A protein and the small-molecule ligand that binds it are described below.
Small molecule (SMILES): CC(=O)N[C@H]1[C@H](O[C@H]2[C@H](O)[C@@H](NC(C)=O)CO[C@@H]2CO)O[C@H](CO)[C@@H](O[C@@H]2O[C@H](CO)[C@@H](O)[C@H](O[C@H]3O[C@H](CO)[C@@H](O)[C@H](O)[C@@H]3O[C@H]3O[C@H](CO)[C@@H](O)[C@H](O)[C@@H]3O)[C@@H]2O)[C@@H]1O

Binding-site contacts:
Ligand atom C5 contacts residue ASN79 of chain 1.A at 3.6 Å.
Ligand atom C7 contacts residue ILE102 of chain 1.A at 4.4 Å (hydrophobic).
Ligand atom O5 contacts residue ILE102 of chain 1.A at 3.8 Å.
Ligand atom C3 contacts residue ILE102 of chain 1.A at 4.4 Å (hydrophobic).
Ligand atom C6 contacts residue THR81 of chain 1.A at 4.2 Å.
Ligand atom C7 contacts residue THR83 of chain 1.A at 4.0 Å.
Ligand atom C5 contacts residue THR81 of chain 1.A at 4.1 Å.
Ligand atom C8 contacts residue PRO84 of chain 1.A at 4.5 Å (hydrophobic).
Ligand atom O7 contacts residue THR81 of chain 1.A at 3.9 Å.
Ligand atom N2 contacts residue ASN79 of chain 1.A at 2.9 Å (h-bond).
Ligand atom O7 contacts residue ILE102 of chain 1.A at 3.6 Å.
Ligand atom C5 contacts residue ILE102 of chain 1.A at 4.4 Å (hydrophobic).
Ligand atom C7 contacts residue ASN79 of chain 1.A at 3.8 Å.
Ligand atom C1 contacts residue ILE102 of chain 1.A at 4.2 Å (hydrophobic).
Ligand atom C3 contacts residue ASN79 of chain 1.A at 3.8 Å.
Ligand atom O6 contacts residue THR83 of chain 1.A at 3.6 Å.
Ligand atom C2 contacts residue ILE102 of chain 1.A at 3.6 Å (hydrophobic).
Ligand atom C1 contacts residue GLY98 of chain 1.A at 4.4 Å.
Ligand atom C4 contacts residue ASN79 of chain 1.A at 4.3 Å.
Ligand atom C6 contacts residue GLY98 of chain 1.A at 3.5 Å.
Ligand atom O6 contacts residue ILE102 of chain 1.A at 3.8 Å.
Ligand atom C1 contacts residue ASN79 of chain 1.A at 1.4 Å.
Ligand atom C8 contacts residue THR83 of chain 1.A at 3.3 Å.
Ligand atom C1 contacts residue THR81 of chain 1.A at 4.3 Å.
Ligand atom C8 contacts residue THR81 of chain 1.A at 4.2 Å.
Ligand atom C6 contacts residue THR83 of chain 1.A at 3.5 Å.
Ligand atom O5 contacts residue THR81 of chain 1.A at 4.2 Å.
Ligand atom C2 contacts residue ASN79 of chain 1.A at 2.5 Å.
Ligand atom O5 contacts residue GLY99 of chain 1.A at 4.1 Å.
Ligand atom C4 contacts residue ILE102 of chain 1.A at 4.3 Å (hydrophobic).
Ligand atom N2 contacts residue THR83 of chain 1.A at 3.8 Å.
Ligand atom O6 contacts residue TYR101 of chain 1.A at 4.4 Å.
Ligand atom C7 contacts residue THR81 of chain 1.A at 4.3 Å.
Ligand atom N2 contacts residue ILE102 of chain 1.A at 4.5 Å.
Ligand atom O5 contacts residue ASN79 of chain 1.A at 2.3 Å (h-bond).
Ligand atom O7 contacts residue ASN79 of chain 1.A at 4.3 Å.
Ligand atom C5 contacts residue GLY98 of chain 1.A at 4.2 Å.
Ligand atom O5 contacts residue GLY98 of chain 1.A at 3.5 Å.
Ligand atom O6 contacts residue GLY98 of chain 1.A at 2.9 Å (h-bond).
Ligand atom C8 contacts residue LEU82 of chain 1.A at 3.5 Å (hydrophobic).

Sequence of chain 1.A:
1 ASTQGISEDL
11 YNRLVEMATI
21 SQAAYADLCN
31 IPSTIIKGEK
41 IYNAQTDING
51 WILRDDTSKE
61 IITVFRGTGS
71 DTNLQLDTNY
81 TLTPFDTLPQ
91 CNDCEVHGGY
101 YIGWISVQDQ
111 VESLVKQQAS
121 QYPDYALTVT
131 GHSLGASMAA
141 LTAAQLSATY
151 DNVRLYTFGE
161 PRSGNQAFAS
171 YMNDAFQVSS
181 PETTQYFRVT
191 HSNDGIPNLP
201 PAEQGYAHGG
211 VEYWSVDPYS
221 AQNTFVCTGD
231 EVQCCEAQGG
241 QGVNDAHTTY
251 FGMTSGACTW